Sequence of chain 6.J:
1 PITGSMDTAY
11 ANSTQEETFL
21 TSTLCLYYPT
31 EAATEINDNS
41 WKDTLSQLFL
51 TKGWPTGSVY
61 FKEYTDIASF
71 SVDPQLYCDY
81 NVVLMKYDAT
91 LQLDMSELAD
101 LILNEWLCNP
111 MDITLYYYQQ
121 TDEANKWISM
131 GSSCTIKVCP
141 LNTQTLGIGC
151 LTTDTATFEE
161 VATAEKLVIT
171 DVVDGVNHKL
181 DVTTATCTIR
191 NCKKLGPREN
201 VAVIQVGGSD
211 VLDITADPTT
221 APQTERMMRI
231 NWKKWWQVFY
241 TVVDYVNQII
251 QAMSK

Binding-site contacts:
Ligand atom C5 contacts residue ASN12 of chain 6.J at 4.1 Å.
Ligand atom N2 contacts residue ASN12 of chain 6.J at 3.8 Å.
Ligand atom C1 contacts residue ASN12 of chain 6.J at 2.1 Å.
Ligand atom O7 contacts residue ASN12 of chain 6.J at 3.7 Å.
Ligand atom C2 contacts residue ASN12 of chain 6.J at 3.2 Å.
Ligand atom O5 contacts residue ASN12 of chain 6.J at 2.7 Å (h-bond).
Ligand atom C7 contacts residue ASN12 of chain 6.J at 3.9 Å.

The protein below binds the small molecule below.
Small molecule (SMILES): CC(=O)N[C@H]1[C@H](O[C@H]2[C@H](O)[C@@H](NC(C)=O)CO[C@@H]2CO)O[C@H](CO)[C@@H](O)[C@@H]1O